Binding-site contacts:
Ligand atom C6' contacts residue LEU118 of chain 1.A at 3.5 Å (hydrophobic).
Ligand atom O2 contacts residue THR14 of chain 1.A at 3.5 Å (h-bond).
Ligand atom C1' contacts residue ARG64 of chain 1.A at 4.0 Å.
Ligand atom C6' contacts residue GLY117 of chain 1.A at 3.3 Å.
Ligand atom C2 contacts residue SER16 of chain 1.A at 3.3 Å.
Ligand atom C1 contacts residue THR14 of chain 1.A at 3.4 Å.
Ligand atom C2 contacts residue LEU120 of chain 1.A at 3.9 Å (hydrophobic).
Ligand atom C1' contacts residue LEU118 of chain 1.A at 3.7 Å (hydrophobic).
Ligand atom C3 contacts residue SER16 of chain 1.A at 4.1 Å.
Ligand atom C1' contacts residue GLY117 of chain 1.A at 3.9 Å.
Ligand atom C2 contacts residue GLY117 of chain 1.A at 4.1 Å.
Ligand atom C6' contacts residue THR46 of chain 1.A at 4.0 Å.
Ligand atom C3' contacts residue LEU118 of chain 1.A at 3.3 Å (hydrophobic).
Ligand atom C1 contacts residue SER16 of chain 1.A at 2.1 Å.
Ligand atom C5' contacts residue ASN45 of chain 1.A at 3.6 Å.
Ligand atom O2 contacts residue ALA15 of chain 1.A at 4.0 Å.
Ligand atom C6' contacts residue ASN45 of chain 1.A at 4.1 Å.
Ligand atom C5' contacts residue GLY117 of chain 1.A at 3.5 Å.
Ligand atom C2' contacts residue ARG64 of chain 1.A at 3.6 Å.
Ligand atom C5' contacts residue LEU118 of chain 1.A at 3.3 Å (hydrophobic).
Ligand atom C3' contacts residue SER119 of chain 1.A at 3.3 Å.
Ligand atom C2' contacts residue SER119 of chain 1.A at 3.2 Å.
Ligand atom C4' contacts residue LEU118 of chain 1.A at 3.2 Å (hydrophobic).
Ligand atom C4' contacts residue THR46 of chain 1.A at 3.4 Å.
Ligand atom C4' contacts residue THR47 of chain 1.A at 4.2 Å.
Ligand atom O1 contacts residue ARG64 of chain 1.A at 3.4 Å (salt-bridge).
Ligand atom C1' contacts residue THR46 of chain 1.A at 4.1 Å.
Ligand atom O1 contacts residue SER16 of chain 1.A at 2.0 Å (h-bond).
Ligand atom C6' contacts residue ILE116 of chain 1.A at 3.3 Å (hydrophobic).
Ligand atom C5' contacts residue THR46 of chain 1.A at 3.4 Å.
Ligand atom O1 contacts residue THR14 of chain 1.A at 2.6 Å (h-bond).
Ligand atom O2 contacts residue SER16 of chain 1.A at 2.3 Å (h-bond).
Ligand atom C2' contacts residue LEU118 of chain 1.A at 3.6 Å (hydrophobic).
Ligand atom O1 contacts residue ALA17 of chain 1.A at 4.1 Å.
Ligand atom C2' contacts residue THR46 of chain 1.A at 3.7 Å.
Ligand atom C3 contacts residue LEU120 of chain 1.A at 3.5 Å (hydrophobic).
Ligand atom C3 contacts residue ARG64 of chain 1.A at 3.6 Å.
Ligand atom C5' contacts residue ILE116 of chain 1.A at 3.4 Å (hydrophobic).
Ligand atom C3' contacts residue THR46 of chain 1.A at 3.5 Å.
Ligand atom C1' contacts residue SER119 of chain 1.A at 4.0 Å.

Sequence of chain 1.A:
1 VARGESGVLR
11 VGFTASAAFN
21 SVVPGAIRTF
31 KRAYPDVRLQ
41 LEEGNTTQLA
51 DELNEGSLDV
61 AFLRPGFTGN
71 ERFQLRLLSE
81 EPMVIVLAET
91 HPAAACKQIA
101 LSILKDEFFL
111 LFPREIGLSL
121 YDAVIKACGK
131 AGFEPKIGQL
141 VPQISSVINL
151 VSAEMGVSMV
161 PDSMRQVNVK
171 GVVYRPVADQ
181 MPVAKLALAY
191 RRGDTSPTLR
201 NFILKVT

The protein below binds the small molecule below.
Small molecule (SMILES): O=C(O)CCc1ccccc1